Binding-site contacts:
Ligand atom N6 contacts residue ASP115 of chain 1.A at 2.8 Å (salt-bridge).
Ligand atom O3A contacts residue SER84 of chain 1.A at 3.2 Å.
Ligand atom O1A contacts residue THR88 of chain 1.A at 3.5 Å.
Ligand atom C8 contacts residue TYR118 of chain 1.A at 3.5 Å (hydrophobic).
Ligand atom C4 contacts residue TYR118 of chain 1.A at 3.6 Å (hydrophobic).
Ligand atom O4' contacts residue THR89 of chain 1.A at 3.6 Å.
Ligand atom O3G contacts residue THR88 of chain 1.A at 3.0 Å (h-bond).
Ligand atom O3B contacts residue LYS87 of chain 1.A at 3.3 Å (salt-bridge).
Ligand atom PB contacts residue SER84 of chain 1.A at 3.5 Å.
Ligand atom O2A contacts residue GLY86 of chain 1.A at 3.1 Å.
Ligand atom N9 contacts residue TYR118 of chain 1.A at 3.6 Å.
Ligand atom PG contacts residue SER84 of chain 1.A at 3.6 Å.
Ligand atom C2 contacts residue TYR280 of chain 1.A at 3.4 Å (hydrophobic).
Ligand atom PB contacts residue GLY86 of chain 1.A at 3.6 Å.
Ligand atom O1B contacts residue GLY86 of chain 1.A at 2.6 Å (h-bond).
Ligand atom O3B contacts residue SER84 of chain 1.A at 2.6 Å (h-bond).
Ligand atom N7 contacts residue TYR118 of chain 1.A at 3.4 Å.
Ligand atom O3G contacts residue GLN209 of chain 1.A at 3.6 Å.
Ligand atom C2 contacts residue GLY281 of chain 1.A at 3.5 Å.
Ligand atom C6 contacts residue TYR118 of chain 1.A at 3.5 Å (hydrophobic).
Ligand atom N3 contacts residue GLY281 of chain 1.A at 3.1 Å (h-bond).
Ligand atom O2A contacts residue THR88 of chain 1.A at 3.5 Å (h-bond).
Ligand atom O2A contacts residue THR89 of chain 1.A at 3.0 Å (h-bond).
Ligand atom N6 contacts residue TYR118 of chain 1.A at 3.6 Å.
Ligand atom O2G contacts residue GLU83 of chain 1.A at 3.1 Å.
Ligand atom O1B contacts residue LYS87 of chain 1.A at 2.8 Å (salt-bridge).
Ligand atom O2G contacts residue GLN209 of chain 1.A at 3.0 Å (h-bond).
Ligand atom C1' contacts residue TYR118 of chain 1.A at 3.6 Å (hydrophobic).
Ligand atom N3 contacts residue TYR280 of chain 1.A at 3.3 Å.
Ligand atom O3A contacts residue GLY86 of chain 1.A at 3.5 Å (h-bond).
Ligand atom C2' contacts residue TYR280 of chain 1.A at 3.5 Å (hydrophobic).
Ligand atom C5' contacts residue SER84 of chain 1.A at 3.5 Å.
Ligand atom C5 contacts residue TYR118 of chain 1.A at 3.4 Å (hydrophobic).
Ligand atom O3' contacts residue LYS242 of chain 1.A at 2.8 Å (salt-bridge).
Ligand atom O1B contacts residue GLY85 of chain 1.A at 3.0 Å (h-bond).
Ligand atom O2B contacts residue THR88 of chain 1.A at 2.6 Å (h-bond).
Ligand atom O3B contacts residue GLU83 of chain 1.A at 3.4 Å.
Ligand atom PB contacts residue LYS87 of chain 1.A at 3.6 Å.
Ligand atom O2' contacts residue TYR280 of chain 1.A at 3.6 Å.
Ligand atom O4' contacts residue TYR118 of chain 1.A at 3.3 Å (h-bond).

Sequence of chain 1.A:
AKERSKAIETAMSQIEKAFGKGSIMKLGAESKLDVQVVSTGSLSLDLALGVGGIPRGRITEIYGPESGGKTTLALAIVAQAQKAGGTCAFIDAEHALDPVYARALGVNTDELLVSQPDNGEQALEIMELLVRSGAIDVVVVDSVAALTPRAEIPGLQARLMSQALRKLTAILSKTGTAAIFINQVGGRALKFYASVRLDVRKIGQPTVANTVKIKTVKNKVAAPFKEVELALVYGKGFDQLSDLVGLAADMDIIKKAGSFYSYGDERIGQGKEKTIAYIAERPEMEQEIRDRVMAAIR

A protein and the small-molecule ligand that binds it are described below.
Small molecule (SMILES): Nc1ncnc2c1ncn2[C@@H]1O[C@H](COP(=O)(O)OP(=O)(O)OP(O)(O)=S)[C@@H](O)[C@H]1O